Binding-site contacts:
Ligand atom O3' contacts residue ASP159 of chain 1.A at 2.6 Å (salt-bridge).
Ligand atom C2 contacts residue ILE160 of chain 1.A at 3.8 Å (hydrophobic).
Ligand atom C6 contacts residue ILE206 of chain 1.A at 3.9 Å (hydrophobic).
Ligand atom S5' contacts residue GLY138 of chain 1.A at 3.8 Å.
Ligand atom C4 contacts residue ILE160 of chain 1.A at 3.9 Å (hydrophobic).
Ligand atom N7 contacts residue ILE160 of chain 1.A at 3.8 Å.
Ligand atom O2' contacts residue ASP161 of chain 1.A at 3.4 Å.
Ligand atom C5' contacts residue GLY136 of chain 1.A at 3.9 Å.
Ligand atom C4' contacts residue GLY136 of chain 1.A at 3.7 Å.
Ligand atom C3' contacts residue LYS89 of chain 1.A at 3.8 Å.
Ligand atom S5' contacts residue GLU92 of chain 1.A at 3.7 Å.
Ligand atom O3' contacts residue GLY138 of chain 1.A at 3.7 Å.
Ligand atom O4' contacts residue GLY136 of chain 1.A at 3.1 Å.
Ligand atom S5' contacts residue GLY136 of chain 1.A at 3.8 Å.
Ligand atom CS contacts residue LYS89 of chain 1.A at 3.8 Å.
Ligand atom N1 contacts residue ILE160 of chain 1.A at 3.7 Å.
Ligand atom S5' contacts residue FN61 of chain 1.E at 3.4 Å.
Ligand atom N6 contacts residue ILE212 of chain 1.A at 3.6 Å.
Ligand atom CS contacts residue GLU92 of chain 1.A at 3.6 Å.
Ligand atom N6 contacts residue LEU208 of chain 1.A at 3.9 Å.
Ligand atom N6 contacts residue ILE206 of chain 1.A at 3.8 Å.
Ligand atom O2' contacts residue ASP159 of chain 1.A at 2.5 Å (salt-bridge).
Ligand atom N9 contacts residue ILE206 of chain 1.A at 3.9 Å.
Ligand atom O3' contacts residue ALA164 of chain 1.A at 3.8 Å.
Ligand atom C8 contacts residue ILE206 of chain 1.A at 3.7 Å (hydrophobic).
Ligand atom C1' contacts residue ASP159 of chain 1.A at 3.5 Å.
Ligand atom C1' contacts residue GLY136 of chain 1.A at 3.7 Å.
Ligand atom C4' contacts residue ASP159 of chain 1.A at 3.5 Å.
Ligand atom C3' contacts residue ASP159 of chain 1.A at 3.4 Å.
Ligand atom C5 contacts residue ILE206 of chain 1.A at 3.8 Å (hydrophobic).
Ligand atom N3 contacts residue GLY136 of chain 1.A at 3.6 Å.
Ligand atom O2' contacts residue ILE160 of chain 1.A at 3.9 Å.
Ligand atom N7 contacts residue ILE206 of chain 1.A at 3.7 Å.
Ligand atom N3 contacts residue ILE160 of chain 1.A at 3.7 Å.
Ligand atom O4' contacts residue ILE206 of chain 1.A at 4.0 Å.
Ligand atom C5 contacts residue ILE160 of chain 1.A at 3.8 Å (hydrophobic).
Ligand atom C2' contacts residue ASP159 of chain 1.A at 3.4 Å.
Ligand atom N3 contacts residue ASP159 of chain 1.A at 3.8 Å.
Ligand atom C6 contacts residue ILE160 of chain 1.A at 4.0 Å (hydrophobic).
Ligand atom O4' contacts residue ASP159 of chain 1.A at 3.8 Å.

This small molecule binds to this protein.
Small molecule (SMILES): CSC[C@H]1O[C@@H](n2cnc3c(N)ncnc32)[C@H](O)[C@@H]1O

Sequence of chain 1.A:
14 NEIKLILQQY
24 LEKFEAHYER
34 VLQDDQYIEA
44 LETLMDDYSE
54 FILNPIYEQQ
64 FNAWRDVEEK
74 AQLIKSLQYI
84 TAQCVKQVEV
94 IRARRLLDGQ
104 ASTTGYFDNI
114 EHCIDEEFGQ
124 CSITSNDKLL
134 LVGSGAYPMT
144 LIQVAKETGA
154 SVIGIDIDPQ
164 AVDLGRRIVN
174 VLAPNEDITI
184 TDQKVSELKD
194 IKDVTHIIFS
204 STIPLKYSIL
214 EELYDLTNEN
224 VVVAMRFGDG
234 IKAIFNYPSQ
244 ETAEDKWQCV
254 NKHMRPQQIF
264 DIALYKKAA